Sequence of chain 1.D:
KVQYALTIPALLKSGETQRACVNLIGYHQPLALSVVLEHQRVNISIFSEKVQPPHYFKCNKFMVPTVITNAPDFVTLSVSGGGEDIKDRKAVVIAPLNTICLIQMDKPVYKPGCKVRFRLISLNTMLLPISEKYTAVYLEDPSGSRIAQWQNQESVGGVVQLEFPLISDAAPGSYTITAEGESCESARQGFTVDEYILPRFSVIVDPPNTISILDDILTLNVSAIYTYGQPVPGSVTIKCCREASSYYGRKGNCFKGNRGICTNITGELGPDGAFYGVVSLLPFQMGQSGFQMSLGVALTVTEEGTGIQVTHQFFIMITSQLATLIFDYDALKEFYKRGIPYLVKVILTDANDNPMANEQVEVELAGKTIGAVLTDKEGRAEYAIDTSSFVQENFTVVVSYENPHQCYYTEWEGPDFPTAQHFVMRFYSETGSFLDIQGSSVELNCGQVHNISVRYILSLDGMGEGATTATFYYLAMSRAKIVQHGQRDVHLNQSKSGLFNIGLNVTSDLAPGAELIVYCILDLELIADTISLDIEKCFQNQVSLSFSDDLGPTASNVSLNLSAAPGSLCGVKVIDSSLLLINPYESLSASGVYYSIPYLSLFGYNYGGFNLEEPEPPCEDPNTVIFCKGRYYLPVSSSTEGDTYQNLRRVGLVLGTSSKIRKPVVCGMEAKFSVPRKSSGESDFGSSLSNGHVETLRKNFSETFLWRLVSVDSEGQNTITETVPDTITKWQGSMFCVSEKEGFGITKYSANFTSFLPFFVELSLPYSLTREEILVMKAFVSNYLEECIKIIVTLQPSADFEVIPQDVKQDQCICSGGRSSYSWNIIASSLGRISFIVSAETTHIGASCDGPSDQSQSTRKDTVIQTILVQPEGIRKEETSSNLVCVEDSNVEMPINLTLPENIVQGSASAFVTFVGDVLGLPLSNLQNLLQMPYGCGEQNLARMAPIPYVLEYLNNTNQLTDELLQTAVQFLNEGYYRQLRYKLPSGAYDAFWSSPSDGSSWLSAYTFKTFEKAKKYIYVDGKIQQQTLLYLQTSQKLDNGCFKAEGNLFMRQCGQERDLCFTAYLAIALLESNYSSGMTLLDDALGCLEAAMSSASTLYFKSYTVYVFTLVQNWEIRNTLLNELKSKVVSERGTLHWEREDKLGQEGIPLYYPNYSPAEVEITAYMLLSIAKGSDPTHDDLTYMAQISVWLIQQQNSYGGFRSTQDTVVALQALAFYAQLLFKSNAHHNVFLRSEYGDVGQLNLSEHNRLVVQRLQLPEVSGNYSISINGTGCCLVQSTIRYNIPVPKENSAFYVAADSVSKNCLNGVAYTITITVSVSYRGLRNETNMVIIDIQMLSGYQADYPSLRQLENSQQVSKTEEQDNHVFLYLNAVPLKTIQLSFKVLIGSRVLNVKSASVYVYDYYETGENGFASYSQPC

This small molecule binds to this protein.
Small molecule (SMILES): CC(=O)N[C@@H]1[C@@H](O)[C@H](O)[C@@H](CO)O[C@H]1O

Binding-site contacts:
Ligand atom O7 contacts residue TYR249 of chain 1.D at 3.0 Å (h-bond).
Ligand atom C8 contacts residue ASN721 of chain 1.D at 4.2 Å.
Ligand atom C8 contacts residue TYR217 of chain 1.D at 4.3 Å (hydrophobic).
Ligand atom C3 contacts residue ASN721 of chain 1.D at 3.7 Å.
Ligand atom O5 contacts residue ASN721 of chain 1.D at 2.5 Å (h-bond).
Ligand atom O7 contacts residue ASN721 of chain 1.D at 3.1 Å (h-bond).
Ligand atom O7 contacts residue TYR217 of chain 1.D at 4.5 Å.
Ligand atom C7 contacts residue TYR249 of chain 1.D at 4.2 Å (hydrophobic).
Ligand atom O6 contacts residue THR748 of chain 1.D at 2.7 Å (h-bond).
Ligand atom C7 contacts residue ASN721 of chain 1.D at 3.4 Å.
Ligand atom C6 contacts residue THR748 of chain 1.D at 4.0 Å.
Ligand atom C1 contacts residue ASN721 of chain 1.D at 1.4 Å.
Ligand atom C4 contacts residue ASN721 of chain 1.D at 3.9 Å.
Ligand atom C6 contacts residue ASN721 of chain 1.D at 3.1 Å.
Ligand atom N2 contacts residue ASN721 of chain 1.D at 3.2 Å (h-bond).
Ligand atom C5 contacts residue ASN721 of chain 1.D at 3.3 Å.
Ligand atom C2 contacts residue ASN721 of chain 1.D at 2.5 Å.
Ligand atom O6 contacts residue ASN721 of chain 1.D at 3.9 Å.